Binding-site contacts:
Ligand atom C8 contacts residue ARG310 of chain 1.A at 4.1 Å.
Ligand atom C8 contacts residue VAL176 of chain 1.E at 4.2 Å (hydrophobic).
Ligand atom C3 contacts residue ASN199 of chain 1.E at 3.9 Å.
Ligand atom C7 contacts residue ASN199 of chain 1.E at 3.6 Å.
Ligand atom C2 contacts residue ASN199 of chain 1.E at 2.5 Å.
Ligand atom N2 contacts residue THR200 of chain 1.E at 3.6 Å.
Ligand atom C4 contacts residue ASN199 of chain 1.E at 4.4 Å.
Ligand atom C5 contacts residue ILE196 of chain 1.E at 4.3 Å (hydrophobic).
Ligand atom N2 contacts residue ASN199 of chain 1.E at 2.9 Å (h-bond).
Ligand atom C6 contacts residue ARG194 of chain 1.E at 3.6 Å.
Ligand atom C1 contacts residue ARG194 of chain 1.E at 4.2 Å.
Ligand atom C6 contacts residue ASN199 of chain 1.E at 4.5 Å.
Ligand atom O6 contacts residue ARG194 of chain 1.E at 3.4 Å (salt-bridge).
Ligand atom C2 contacts residue THR200 of chain 1.E at 4.5 Å.
Ligand atom O5 contacts residue ARG194 of chain 1.E at 3.1 Å (salt-bridge).
Ligand atom C7 contacts residue THR200 of chain 1.E at 4.1 Å.
Ligand atom O7 contacts residue ILE196 of chain 1.E at 4.5 Å.
Ligand atom C6 contacts residue ILE196 of chain 1.E at 4.2 Å (hydrophobic).
Ligand atom C8 contacts residue THR200 of chain 1.E at 3.9 Å.
Ligand atom C6 contacts residue VAL176 of chain 1.E at 4.2 Å (hydrophobic).
Ligand atom C8 contacts residue ILE196 of chain 1.E at 3.9 Å (hydrophobic).
Ligand atom C5 contacts residue ARG194 of chain 1.E at 4.0 Å.
Ligand atom O7 contacts residue ASN199 of chain 1.E at 3.8 Å.
Ligand atom O7 contacts residue ARG310 of chain 1.A at 3.2 Å (salt-bridge).
Ligand atom C7 contacts residue ARG310 of chain 1.A at 3.8 Å.
Ligand atom O5 contacts residue ASN199 of chain 1.E at 2.5 Å (h-bond).
Ligand atom C5 contacts residue ASN199 of chain 1.E at 3.8 Å.
Ligand atom C1 contacts residue ASN199 of chain 1.E at 1.5 Å.
Ligand atom C1 contacts residue THR200 of chain 1.E at 4.1 Å.
Ligand atom C7 contacts residue ILE196 of chain 1.E at 4.5 Å (hydrophobic).

A small-molecule ligand and the protein it binds are described below.
Small molecule (SMILES): CC(=O)N[C@H]1[C@H](O[C@H]2[C@H](O)[C@@H](NC(C)=O)CO[C@@H]2CO)O[C@H](CO)[C@@H](O)[C@@H]1O

Sequence of chain 1.A:
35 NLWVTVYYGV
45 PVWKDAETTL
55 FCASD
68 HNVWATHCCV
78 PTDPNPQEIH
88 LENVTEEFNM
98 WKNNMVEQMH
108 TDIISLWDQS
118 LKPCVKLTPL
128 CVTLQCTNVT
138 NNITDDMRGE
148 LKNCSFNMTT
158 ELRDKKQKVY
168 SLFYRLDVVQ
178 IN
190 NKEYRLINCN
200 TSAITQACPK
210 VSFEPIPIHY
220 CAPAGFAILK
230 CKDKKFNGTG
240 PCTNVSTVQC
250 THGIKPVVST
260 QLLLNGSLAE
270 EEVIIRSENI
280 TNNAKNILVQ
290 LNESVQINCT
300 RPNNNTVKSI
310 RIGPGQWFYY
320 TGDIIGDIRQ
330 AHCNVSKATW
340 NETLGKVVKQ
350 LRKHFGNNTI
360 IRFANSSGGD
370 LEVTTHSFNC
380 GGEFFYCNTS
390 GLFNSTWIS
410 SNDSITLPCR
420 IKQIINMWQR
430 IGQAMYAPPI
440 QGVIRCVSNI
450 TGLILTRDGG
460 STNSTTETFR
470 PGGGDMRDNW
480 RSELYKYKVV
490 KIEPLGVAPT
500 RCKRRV

Sequence of chain 1.E:
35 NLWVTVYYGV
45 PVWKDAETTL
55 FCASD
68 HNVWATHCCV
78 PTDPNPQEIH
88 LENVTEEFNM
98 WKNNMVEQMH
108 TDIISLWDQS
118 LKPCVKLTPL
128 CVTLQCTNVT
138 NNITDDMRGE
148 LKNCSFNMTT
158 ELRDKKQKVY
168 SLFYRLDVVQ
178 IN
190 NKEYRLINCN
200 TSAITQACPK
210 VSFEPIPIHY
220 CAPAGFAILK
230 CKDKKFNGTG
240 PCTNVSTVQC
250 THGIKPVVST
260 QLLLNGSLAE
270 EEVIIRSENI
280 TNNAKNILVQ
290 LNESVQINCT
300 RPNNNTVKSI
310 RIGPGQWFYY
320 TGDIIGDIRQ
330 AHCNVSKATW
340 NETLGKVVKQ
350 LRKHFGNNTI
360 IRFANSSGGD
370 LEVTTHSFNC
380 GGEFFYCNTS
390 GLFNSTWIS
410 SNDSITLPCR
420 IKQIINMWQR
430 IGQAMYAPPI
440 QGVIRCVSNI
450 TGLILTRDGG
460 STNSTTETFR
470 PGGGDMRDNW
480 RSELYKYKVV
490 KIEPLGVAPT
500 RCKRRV